This small molecule binds to this protein.
Small molecule (SMILES): COC(=O)CC(=O)NCCCNCc1ccc(-c2ccccc2)c(Cl)c1

Sequence of chain 1.A:
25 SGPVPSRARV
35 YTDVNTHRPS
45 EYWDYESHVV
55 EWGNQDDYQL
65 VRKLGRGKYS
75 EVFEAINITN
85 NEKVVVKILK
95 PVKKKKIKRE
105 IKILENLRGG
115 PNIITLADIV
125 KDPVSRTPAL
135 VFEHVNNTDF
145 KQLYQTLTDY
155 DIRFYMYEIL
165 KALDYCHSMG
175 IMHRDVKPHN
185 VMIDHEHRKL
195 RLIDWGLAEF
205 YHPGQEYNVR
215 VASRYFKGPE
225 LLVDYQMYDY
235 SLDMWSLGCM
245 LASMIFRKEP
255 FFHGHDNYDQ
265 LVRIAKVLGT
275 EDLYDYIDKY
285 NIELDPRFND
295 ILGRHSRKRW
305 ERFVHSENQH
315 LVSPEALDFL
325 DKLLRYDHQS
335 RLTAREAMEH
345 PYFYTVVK

Binding-site contacts:
Ligand atom C15 contacts residue TRP47 of chain 1.A at 3.5 Å (hydrophobic).
Ligand atom N1 contacts residue GLN209 of chain 1.A at 3.7 Å.
Ligand atom C8 contacts residue GLN209 of chain 1.A at 3.6 Å.
Ligand atom C15 contacts residue ASN39 of chain 1.A at 4.4 Å.
Ligand atom C15 contacts residue HIS206 of chain 1.A at 3.8 Å.
Ligand atom CL contacts residue HIS206 of chain 1.A at 3.9 Å.
Ligand atom C10 contacts residue HIS206 of chain 1.A at 3.7 Å.
Ligand atom C12 contacts residue GLN209 of chain 1.A at 4.4 Å.
Ligand atom C15 contacts residue THR40 of chain 1.A at 4.4 Å.
Ligand atom C11 contacts residue HIS206 of chain 1.A at 3.6 Å.
Ligand atom C8 contacts residue HIS206 of chain 1.A at 3.7 Å.
Ligand atom C9 contacts residue HIS206 of chain 1.A at 3.7 Å.
Ligand atom C7 contacts residue GLN209 of chain 1.A at 3.2 Å.
Ligand atom C12 contacts residue HIS206 of chain 1.A at 3.7 Å.
Ligand atom C10 contacts residue TRP47 of chain 1.A at 3.3 Å (hydrophobic).
Ligand atom C16 contacts residue THR40 of chain 1.A at 3.7 Å.
Ligand atom C16 contacts residue TRP47 of chain 1.A at 3.8 Å (hydrophobic).
Ligand atom C13 contacts residue HIS206 of chain 1.A at 3.7 Å.
Ligand atom C9 contacts residue TRP47 of chain 1.A at 3.7 Å (hydrophobic).
Ligand atom N1 contacts residue HIS206 of chain 1.A at 3.9 Å.
Ligand atom C7 contacts residue HIS206 of chain 1.A at 4.1 Å.
Ligand atom C16 contacts residue ASN39 of chain 1.A at 4.1 Å.
Ligand atom C14 contacts residue TRP47 of chain 1.A at 4.1 Å (hydrophobic).
Ligand atom C17 contacts residue THR40 of chain 1.A at 4.0 Å.
Ligand atom C11 contacts residue TRP47 of chain 1.A at 4.4 Å (hydrophobic).
Ligand atom C14 contacts residue HIS206 of chain 1.A at 4.1 Å.
Ligand atom C13 contacts residue GLN209 of chain 1.A at 3.3 Å.